Sequence of chain 1.A:
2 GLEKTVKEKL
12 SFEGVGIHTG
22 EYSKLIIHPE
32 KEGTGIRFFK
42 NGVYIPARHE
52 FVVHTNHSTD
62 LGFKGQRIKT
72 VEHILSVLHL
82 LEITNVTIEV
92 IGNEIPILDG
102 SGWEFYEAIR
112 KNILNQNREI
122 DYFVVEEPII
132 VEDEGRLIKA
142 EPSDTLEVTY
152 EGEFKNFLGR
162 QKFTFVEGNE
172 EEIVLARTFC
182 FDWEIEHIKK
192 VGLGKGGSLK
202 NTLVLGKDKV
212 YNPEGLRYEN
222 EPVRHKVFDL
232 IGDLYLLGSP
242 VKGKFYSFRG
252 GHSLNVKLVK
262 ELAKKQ

Binding-site contacts:
Ligand atom C3 contacts residue ZN1 of chain 1.F at 2.8 Å.
Ligand atom O15 contacts residue HIS19 of chain 1.A at 3.6 Å.
Ligand atom N11 contacts residue ZN1 of chain 1.F at 2.1 Å.
Ligand atom C44 contacts residue GLY195 of chain 1.A at 3.6 Å.
Ligand atom C33 contacts residue ARG250 of chain 1.A at 3.6 Å.
Ligand atom N11 contacts residue HIS58 of chain 1.A at 2.8 Å (h-bond).
Ligand atom O12 contacts residue HIS253 of chain 1.A at 3.4 Å.
Ligand atom O39 contacts residue GLU154 of chain 1.A at 2.9 Å (salt-bridge).
Ligand atom O8 contacts residue PHE180 of chain 1.A at 3.5 Å.
Ligand atom C24 contacts residue GLU185 of chain 1.A at 3.5 Å.
Ligand atom O15 contacts residue HIS58 of chain 1.A at 3.0 Å (h-bond).
Ligand atom O41 contacts residue CYS181 of chain 1.A at 3.2 Å.
Ligand atom C25 contacts residue GLU185 of chain 1.A at 3.2 Å.
Ligand atom O31 contacts residue ARG137 of chain 1.A at 2.8 Å (salt-bridge).
Ligand atom C27 contacts residue ARG137 of chain 1.A at 3.4 Å.
Ligand atom N11 contacts residue HIS253 of chain 1.A at 3.2 Å (h-bond).
Ligand atom C7 contacts residue PHE180 of chain 1.A at 3.5 Å (hydrophobic).
Ligand atom C4 contacts residue ZN1 of chain 1.F at 3.3 Å.
Ligand atom O22 contacts residue GLY252 of chain 1.A at 3.2 Å.
Ligand atom O38 contacts residue ARG250 of chain 1.A at 3.6 Å (salt-bridge).
Ligand atom O39 contacts residue ARG250 of chain 1.A at 3.5 Å.
Ligand atom O18 contacts residue HIS253 of chain 1.A at 2.9 Å (h-bond).
Ligand atom N11 contacts residue GLU73 of chain 1.A at 3.4 Å (salt-bridge).
Ligand atom N34 contacts residue GLU154 of chain 1.A at 3.0 Å (salt-bridge).
Ligand atom O9 contacts residue PHE180 of chain 1.A at 2.6 Å (h-bond).
Ligand atom C14 contacts residue HIS19 of chain 1.A at 3.6 Å.
Ligand atom C1 contacts residue PHE180 of chain 1.A at 3.1 Å (hydrophobic).
Ligand atom O19 contacts residue LYS227 of chain 1.A at 3.3 Å (salt-bridge).
Ligand atom C36 contacts residue TYR151 of chain 1.A at 3.3 Å (hydrophobic).
Ligand atom O8 contacts residue LYS227 of chain 1.A at 2.7 Å (salt-bridge).
Ligand atom C13 contacts residue HIS58 of chain 1.A at 3.5 Å.
Ligand atom P20 contacts residue LYS227 of chain 1.A at 3.5 Å.
Ligand atom O18 contacts residue LYS227 of chain 1.A at 3.1 Å (salt-bridge).
Ligand atom C4 contacts residue HIS253 of chain 1.A at 3.5 Å.
Ligand atom O10 contacts residue THR179 of chain 1.A at 3.3 Å (h-bond).
Ligand atom O22 contacts residue GLY251 of chain 1.A at 3.4 Å (h-bond).
Ligand atom O18 contacts residue GLY252 of chain 1.A at 3.2 Å.
Ligand atom O5 contacts residue LYS227 of chain 1.A at 3.4 Å (salt-bridge).
Ligand atom O22 contacts residue LYS227 of chain 1.A at 2.8 Å (salt-bridge).
Ligand atom O39 contacts residue GLY153 of chain 1.A at 3.2 Å.

A protein and the small-molecule ligand that binds it are described below.
Small molecule (SMILES): CCCCCCCCCCC[C@@H](O)CC(=O)O[C@@H]1[C@@H](N)[C@@H](OP(=O)(O)OP(=O)(O)OC[C@H]2O[C@@H](n3ccc(=O)[nH]c3=O)[C@H](O)[C@@H]2O)O[C@H](CO)[C@H]1O